A protein and the small-molecule ligand that binds it are described below.
Small molecule (SMILES): CCn1c(=NN=c2sc3cc(S(=O)(=O)O)ccc3n2CC)sc2cc(S(=O)(=O)O)ccc21

Binding-site contacts:
Ligand atom O47 contacts residue FDA1 of chain 1.P at 2.8 Å.
Ligand atom C5 contacts residue ASN521 of chain 1.B at 3.5 Å.
Ligand atom C14 contacts residue TRP56 of chain 1.B at 3.2 Å (hydrophobic).
Ligand atom C1 contacts residue ALA92 of chain 1.B at 3.6 Å (hydrophobic).
Ligand atom C2 contacts residue ALA92 of chain 1.B at 3.5 Å (hydrophobic).
Ligand atom C12 contacts residue TRP56 of chain 1.B at 3.7 Å (hydrophobic).
Ligand atom C6 contacts residue TYR435 of chain 1.B at 3.5 Å (hydrophobic).
Ligand atom S23 contacts residue TRP56 of chain 1.B at 3.2 Å.
Ligand atom C4 contacts residue LEU358 of chain 1.B at 3.7 Å (hydrophobic).
Ligand atom O49 contacts residue TRP56 of chain 1.B at 2.8 Å.
Ligand atom O45 contacts residue ASN521 of chain 1.B at 3.0 Å (h-bond).
Ligand atom O45 contacts residue HIS523 of chain 1.B at 3.1 Å.
Ligand atom S26 contacts residue ASN521 of chain 1.B at 3.7 Å.
Ligand atom O45 contacts residue SER566 of chain 1.B at 3.8 Å.
Ligand atom C1 contacts residue TYR435 of chain 1.B at 3.9 Å (hydrophobic).
Ligand atom C25 contacts residue LEU358 of chain 1.B at 3.7 Å (hydrophobic).
Ligand atom C5 contacts residue TYR435 of chain 1.B at 3.8 Å (hydrophobic).
Ligand atom O46 contacts residue SER566 of chain 1.B at 3.4 Å (h-bond).
Ligand atom C15 contacts residue TRP56 of chain 1.B at 3.5 Å (hydrophobic).
Ligand atom C3 contacts residue ASN521 of chain 1.B at 3.3 Å.
Ligand atom C4 contacts residue TYR435 of chain 1.B at 3.3 Å (hydrophobic).
Ligand atom O47 contacts residue HIS523 of chain 1.B at 2.7 Å (h-bond).
Ligand atom O45 contacts residue TYR435 of chain 1.B at 3.3 Å.
Ligand atom S26 contacts residue FDA1 of chain 1.P at 3.8 Å.
Ligand atom C22 contacts residue PHE59 of chain 1.B at 3.7 Å (hydrophobic).
Ligand atom O46 contacts residue VAL94 of chain 1.B at 3.2 Å.
Ligand atom C2 contacts residue TYR435 of chain 1.B at 3.5 Å (hydrophobic).
Ligand atom S26 contacts residue SER566 of chain 1.B at 3.8 Å.
Ligand atom C6 contacts residue VAL94 of chain 1.B at 3.8 Å (hydrophobic).
Ligand atom C22 contacts residue FDA1 of chain 1.P at 3.5 Å.
Ligand atom S26 contacts residue HIS523 of chain 1.B at 3.7 Å.
Ligand atom S9 contacts residue ASN521 of chain 1.B at 3.6 Å.
Ligand atom C3 contacts residue FDA1 of chain 1.P at 3.5 Å.
Ligand atom O47 contacts residue SER566 of chain 1.B at 3.4 Å.
Ligand atom C25 contacts residue SER357 of chain 1.B at 3.5 Å.
Ligand atom C1 contacts residue ASN521 of chain 1.B at 3.8 Å.
Ligand atom O39 contacts residue TRP56 of chain 1.B at 3.1 Å.
Ligand atom N7 contacts residue ALA92 of chain 1.B at 3.8 Å.
Ligand atom C5 contacts residue FDA1 of chain 1.P at 3.9 Å.
Ligand atom C24 contacts residue LEU358 of chain 1.B at 3.8 Å (hydrophobic).

Sequence of chain 1.B:
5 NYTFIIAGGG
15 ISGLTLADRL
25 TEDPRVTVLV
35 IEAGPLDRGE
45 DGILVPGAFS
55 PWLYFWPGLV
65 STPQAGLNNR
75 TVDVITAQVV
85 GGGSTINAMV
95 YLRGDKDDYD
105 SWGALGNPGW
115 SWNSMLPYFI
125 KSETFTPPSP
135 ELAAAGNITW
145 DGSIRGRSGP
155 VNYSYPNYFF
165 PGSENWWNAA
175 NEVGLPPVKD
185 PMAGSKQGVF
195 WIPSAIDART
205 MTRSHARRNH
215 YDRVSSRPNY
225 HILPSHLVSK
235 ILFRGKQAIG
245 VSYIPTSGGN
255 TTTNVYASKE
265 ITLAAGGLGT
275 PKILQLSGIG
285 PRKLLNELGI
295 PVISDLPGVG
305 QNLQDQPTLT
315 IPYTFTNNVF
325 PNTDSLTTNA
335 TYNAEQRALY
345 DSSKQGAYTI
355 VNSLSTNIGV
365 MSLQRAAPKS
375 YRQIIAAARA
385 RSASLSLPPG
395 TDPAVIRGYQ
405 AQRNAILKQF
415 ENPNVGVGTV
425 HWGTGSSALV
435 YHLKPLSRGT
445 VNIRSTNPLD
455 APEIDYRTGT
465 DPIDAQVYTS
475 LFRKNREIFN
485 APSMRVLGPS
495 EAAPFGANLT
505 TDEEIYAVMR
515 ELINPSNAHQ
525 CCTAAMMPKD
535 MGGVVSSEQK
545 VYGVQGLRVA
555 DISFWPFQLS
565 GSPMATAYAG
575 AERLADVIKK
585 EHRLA